Binding-site contacts:
Ligand atom C5 contacts residue ASN47 of chain 1.A at 3.7 Å.
Ligand atom C2 contacts residue ASN47 of chain 1.A at 2.5 Å.
Ligand atom C1 contacts residue ASN47 of chain 1.A at 1.4 Å.
Ligand atom C7 contacts residue ASN47 of chain 1.A at 3.8 Å.
Ligand atom C7 contacts residue SER49 of chain 1.A at 4.1 Å.
Ligand atom C1 contacts residue TYR45 of chain 1.A at 4.0 Å (hydrophobic).
Ligand atom C7 contacts residue LEU40 of chain 1.A at 4.4 Å (hydrophobic).
Ligand atom N2 contacts residue ASN42 of chain 1.A at 3.6 Å.
Ligand atom O7 contacts residue SER49 of chain 1.A at 3.2 Å (h-bond).
Ligand atom O7 contacts residue ASN47 of chain 1.A at 3.9 Å.
Ligand atom C4 contacts residue ASN47 of chain 1.A at 4.3 Å.
Ligand atom C8 contacts residue ASN42 of chain 1.A at 4.3 Å.
Ligand atom O7 contacts residue SER48 of chain 1.A at 3.7 Å.
Ligand atom O5 contacts residue TYR45 of chain 1.A at 4.4 Å.
Ligand atom C3 contacts residue TYR45 of chain 1.A at 4.5 Å (hydrophobic).
Ligand atom C8 contacts residue GLU29 of chain 1.A at 4.3 Å.
Ligand atom C3 contacts residue ASN47 of chain 1.A at 3.8 Å.
Ligand atom O5 contacts residue ASN47 of chain 1.A at 2.4 Å (h-bond).
Ligand atom C7 contacts residue ASN42 of chain 1.A at 4.1 Å.
Ligand atom C5 contacts residue TYR45 of chain 1.A at 4.0 Å (hydrophobic).
Ligand atom N2 contacts residue ASN47 of chain 1.A at 2.9 Å (h-bond).
Ligand atom C8 contacts residue SER49 of chain 1.A at 4.2 Å.
Ligand atom C3 contacts residue ASN42 of chain 1.A at 4.3 Å.
Ligand atom O7 contacts residue LEU40 of chain 1.A at 3.9 Å.
Ligand atom O4 contacts residue TYR45 of chain 1.A at 4.3 Å.
Ligand atom C8 contacts residue LEU40 of chain 1.A at 4.1 Å (hydrophobic).

Sequence of chain 1.A:
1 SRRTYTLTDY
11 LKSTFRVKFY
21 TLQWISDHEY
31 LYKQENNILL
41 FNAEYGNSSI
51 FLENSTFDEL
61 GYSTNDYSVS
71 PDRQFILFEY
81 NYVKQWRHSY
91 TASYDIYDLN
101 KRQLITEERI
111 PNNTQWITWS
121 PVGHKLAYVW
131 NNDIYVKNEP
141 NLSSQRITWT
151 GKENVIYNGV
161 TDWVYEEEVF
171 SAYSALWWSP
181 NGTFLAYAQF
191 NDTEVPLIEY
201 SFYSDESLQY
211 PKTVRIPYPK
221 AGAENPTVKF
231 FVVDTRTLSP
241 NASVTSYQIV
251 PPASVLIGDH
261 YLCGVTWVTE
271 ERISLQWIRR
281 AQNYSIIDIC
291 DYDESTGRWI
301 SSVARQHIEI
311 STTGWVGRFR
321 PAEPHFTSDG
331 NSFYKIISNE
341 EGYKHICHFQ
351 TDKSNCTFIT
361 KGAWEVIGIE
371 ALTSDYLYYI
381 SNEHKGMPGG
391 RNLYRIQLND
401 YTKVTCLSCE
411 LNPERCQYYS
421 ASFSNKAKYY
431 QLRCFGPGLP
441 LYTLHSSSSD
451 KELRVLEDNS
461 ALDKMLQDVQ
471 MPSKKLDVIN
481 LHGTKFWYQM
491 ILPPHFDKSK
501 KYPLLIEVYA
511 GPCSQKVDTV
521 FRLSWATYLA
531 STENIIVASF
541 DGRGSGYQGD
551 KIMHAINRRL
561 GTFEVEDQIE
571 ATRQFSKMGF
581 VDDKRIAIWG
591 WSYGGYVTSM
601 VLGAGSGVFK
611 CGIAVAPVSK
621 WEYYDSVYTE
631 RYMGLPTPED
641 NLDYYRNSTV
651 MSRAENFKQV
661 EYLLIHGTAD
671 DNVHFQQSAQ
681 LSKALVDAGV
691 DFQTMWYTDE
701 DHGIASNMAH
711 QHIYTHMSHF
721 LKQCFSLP

The small molecule below binds the protein below.
Small molecule (SMILES): CC(=O)N[C@@H]1[C@@H](O)[C@H](O)[C@@H](CO)O[C@H]1O